Sequence of chain 1.C:
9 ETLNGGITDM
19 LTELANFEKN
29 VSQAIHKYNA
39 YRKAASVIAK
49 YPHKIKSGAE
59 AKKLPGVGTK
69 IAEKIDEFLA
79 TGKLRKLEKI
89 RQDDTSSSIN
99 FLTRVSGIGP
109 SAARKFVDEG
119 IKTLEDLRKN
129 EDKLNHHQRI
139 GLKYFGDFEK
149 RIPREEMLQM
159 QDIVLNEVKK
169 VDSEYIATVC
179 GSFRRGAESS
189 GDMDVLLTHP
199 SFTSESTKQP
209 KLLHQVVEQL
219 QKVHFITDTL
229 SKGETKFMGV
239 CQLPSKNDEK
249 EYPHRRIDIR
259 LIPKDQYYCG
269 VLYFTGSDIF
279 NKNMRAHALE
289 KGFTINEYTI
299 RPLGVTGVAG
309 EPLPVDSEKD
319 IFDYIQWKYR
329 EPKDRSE

Binding-site contacts:
Ligand atom O5' contacts residue GLY107 of chain 1.C at 3.3 Å.
Ligand atom OP2 contacts residue NA1 of chain 1.D at 3.3 Å (h-bond).
Ligand atom N1 contacts residue DT5 of chain 1.A at 3.0 Å (h-bond).
Ligand atom N1 contacts residue DA2 of chain 1.A at 3.4 Å (h-bond).
Ligand atom OP1 contacts residue ALA110 of chain 1.C at 3.0 Å.
Ligand atom N6 contacts residue DA2 of chain 1.A at 3.1 Å (h-bond).
Ligand atom OP2 contacts residue PRO108 of chain 1.C at 3.0 Å (h-bond).
Ligand atom N1 contacts residue DC1 of chain 1.A at 2.8 Å (h-bond).
Ligand atom C2 contacts residue DG6 of chain 1.A at 3.2 Å.
Ligand atom N2 contacts residue DC1 of chain 1.A at 2.4 Å (h-bond).
Ligand atom N3 contacts residue DG6 of chain 1.A at 2.7 Å (h-bond).
Ligand atom OP2 contacts residue GLY107 of chain 1.C at 3.1 Å.
Ligand atom O4 contacts residue DA2 of chain 1.A at 2.7 Å (h-bond).
Ligand atom OP2 contacts residue SER109 of chain 1.C at 2.9 Å.
Ligand atom O2 contacts residue DA2 of chain 1.A at 3.2 Å.
Ligand atom N6 contacts residue DT5 of chain 1.A at 3.0 Å (h-bond).
Ligand atom N2 contacts residue DC4 of chain 1.A at 2.5 Å (h-bond).
Ligand atom N2 contacts residue DT5 of chain 1.A at 3.2 Å (h-bond).
Ligand atom N4 contacts residue DG6 of chain 1.A at 3.0 Å (h-bond).
Ligand atom OP1 contacts residue SER104 of chain 1.C at 3.3 Å.
Ligand atom C4 contacts residue DA2 of chain 1.A at 3.0 Å.
Ligand atom OP1 contacts residue GLY107 of chain 1.C at 2.9 Å (h-bond).
Ligand atom N1 contacts residue DC4 of chain 1.A at 2.7 Å (h-bond).
Ligand atom N2 contacts residue LYS234 of chain 1.C at 3.3 Å (salt-bridge).
Ligand atom O6 contacts residue DT3 of chain 1.A at 3.1 Å (h-bond).
Ligand atom N4 contacts residue DT5 of chain 1.A at 3.0 Å (h-bond).
Ligand atom C2 contacts residue DG6 of chain 1.A at 3.1 Å.
Ligand atom O2 contacts residue DG6 of chain 1.A at 2.5 Å (h-bond).
Ligand atom C2 contacts residue DT3 of chain 1.A at 2.9 Å.
Ligand atom O3' contacts residue SER109 of chain 1.C at 3.4 Å.
Ligand atom O6 contacts residue DC4 of chain 1.A at 2.8 Å (h-bond).
Ligand atom O6 contacts residue DC1 of chain 1.A at 3.1 Å (h-bond).
Ligand atom N6 contacts residue DT3 of chain 1.A at 3.2 Å (h-bond).
Ligand atom C2 contacts residue DC1 of chain 1.A at 3.2 Å.
Ligand atom OP1 contacts residue NA1 of chain 1.D at 2.6 Å (h-bond).
Ligand atom N1 contacts residue DT3 of chain 1.A at 2.5 Å (h-bond).
Ligand atom P contacts residue GLY107 of chain 1.C at 3.3 Å.
Ligand atom P contacts residue SER109 of chain 1.C at 3.4 Å.
Ligand atom OP1 contacts residue GLY105 of chain 1.C at 2.4 Å (h-bond).
Ligand atom N3 contacts residue DA2 of chain 1.A at 2.4 Å (h-bond).

This small molecule binds to this protein.
Small molecule (SMILES): Cc1cn([C@H]2C[C@H](O[P](=O)(O)OC[C@H]3O[C@@H](n4cnc5c(=O)nc(N)[nH]c54)C[C@@H]3O)[C@@H](CO[P](=O)(O)O[C@H]3C[C@H](n4cnc5c(N)ncnc54)O[C@@H]3CO[P](=O)(O)O[C@H]3C[C@H](n4cnc5c(=O)nc(N)[nH]c54)O[C@@H]3CO[P](=O)(O)O[C@H]3C[C@H](n4cnc5c(N)ncnc54)O[C@@H]3CO[P](=O)(O)O[C@H]3C[C@H](n4ccc(N)nc4=O)O[C@@H]3COP(=O)(O)O)O2)c(=O)[nH]c1=O